Binding-site contacts:
Ligand atom C27 contacts residue ASN158 of chain 1.A at 3.1 Å.
Ligand atom CL2 contacts residue THR38 of chain 1.A at 2.9 Å.
Ligand atom C1 contacts residue TYR109 of chain 1.A at 3.5 Å (hydrophobic).
Ligand atom S1 contacts residue THR170 of chain 1.A at 3.4 Å (h-bond).
Ligand atom C10 contacts residue VAL91 of chain 1.A at 3.7 Å (hydrophobic).
Ligand atom C33 contacts residue THR38 of chain 1.A at 3.6 Å.
Ligand atom N6 contacts residue TYR109 of chain 1.A at 3.6 Å.
Ligand atom N6 contacts residue ALA57 of chain 1.A at 3.6 Å.
Ligand atom N6 contacts residue VAL110 of chain 1.A at 2.9 Å (h-bond).
Ligand atom N4 contacts residue ALA57 of chain 1.A at 3.6 Å.
Ligand atom N9 contacts residue GLU108 of chain 1.A at 2.8 Å (salt-bridge).
Ligand atom O23 contacts residue THR170 of chain 1.A at 3.5 Å (h-bond).
Ligand atom C25 contacts residue ASP171 of chain 1.A at 3.4 Å.
Ligand atom C2 contacts residue PHE314 of chain 1.A at 3.3 Å (hydrophobic).
Ligand atom N9 contacts residue VAL110 of chain 1.A at 3.7 Å.
Ligand atom C30 contacts residue GLY39 of chain 1.A at 3.6 Å.
Ligand atom C5 contacts residue LEU160 of chain 1.A at 3.4 Å (hydrophobic).
Ligand atom N43 contacts residue ASN158 of chain 1.A at 2.5 Å (h-bond).
Ligand atom CL2 contacts residue GLY37 of chain 1.A at 3.0 Å.
Ligand atom C34 contacts residue GLY39 of chain 1.A at 3.6 Å.
Ligand atom C10 contacts residue GLU108 of chain 1.A at 3.5 Å.
Ligand atom C1 contacts residue PHE314 of chain 1.A at 3.4 Å (hydrophobic).
Ligand atom CL4 contacts residue ILE60 of chain 1.A at 3.3 Å.
Ligand atom C10 contacts residue LEU160 of chain 1.A at 3.6 Å (hydrophobic).
Ligand atom N9 contacts residue ALA57 of chain 1.A at 3.4 Å.
Ligand atom C5 contacts residue ALA57 of chain 1.A at 3.3 Å (hydrophobic).
Ligand atom CL4 contacts residue GLY42 of chain 1.A at 3.4 Å.
Ligand atom C2 contacts residue LEU36 of chain 1.A at 3.7 Å (hydrophobic).
Ligand atom N43 contacts residue ASP171 of chain 1.A at 2.7 Å (salt-bridge).
Ligand atom N4 contacts residue LEU160 of chain 1.A at 3.1 Å.
Ligand atom C34 contacts residue GLY42 of chain 1.A at 3.8 Å.
Ligand atom CL2 contacts residue GLY39 of chain 1.A at 3.8 Å.
Ligand atom C36 contacts residue LYS59 of chain 1.A at 3.7 Å.
Ligand atom C27 contacts residue ASP171 of chain 1.A at 3.5 Å.
Ligand atom CL4 contacts residue ARG43 of chain 1.A at 3.6 Å.
Ligand atom C1 contacts residue VAL110 of chain 1.A at 3.2 Å (hydrophobic).
Ligand atom N9 contacts residue LEU160 of chain 1.A at 3.7 Å.
Ligand atom CL4 contacts residue LEU61 of chain 1.A at 2.6 Å.
Ligand atom C33 contacts residue GLY39 of chain 1.A at 3.5 Å.
Ligand atom C3 contacts residue LEU160 of chain 1.A at 3.6 Å (hydrophobic).

A small-molecule ligand and the protein it binds are described below.
Small molecule (SMILES): CNc1nccc(-c2ccc(C(=O)N[C@H](CN)Cc3ccc(Cl)cc3Cl)s2)n1

Sequence of chain 1.A:
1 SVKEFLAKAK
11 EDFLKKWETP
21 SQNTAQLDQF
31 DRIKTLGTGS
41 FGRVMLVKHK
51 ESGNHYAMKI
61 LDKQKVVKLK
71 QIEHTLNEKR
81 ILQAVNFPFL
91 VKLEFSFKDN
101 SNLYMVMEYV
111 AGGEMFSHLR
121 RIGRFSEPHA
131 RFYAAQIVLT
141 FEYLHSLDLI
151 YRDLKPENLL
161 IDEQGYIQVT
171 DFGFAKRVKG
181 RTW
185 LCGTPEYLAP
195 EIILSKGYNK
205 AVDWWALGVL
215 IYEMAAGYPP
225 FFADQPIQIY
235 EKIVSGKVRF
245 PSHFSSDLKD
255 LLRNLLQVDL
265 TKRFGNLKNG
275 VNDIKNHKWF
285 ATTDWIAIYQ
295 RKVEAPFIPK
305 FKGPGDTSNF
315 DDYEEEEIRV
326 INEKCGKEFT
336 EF